A protein and the small-molecule ligand that binds it are described below.
Small molecule (SMILES): N[C@@H](CO)C(=O)O

Sequence of chain 1.E:
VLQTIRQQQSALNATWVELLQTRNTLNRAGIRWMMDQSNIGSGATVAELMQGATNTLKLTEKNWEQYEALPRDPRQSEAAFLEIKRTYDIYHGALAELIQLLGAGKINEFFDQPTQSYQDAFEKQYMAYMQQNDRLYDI

Sequence of chain 2.E:
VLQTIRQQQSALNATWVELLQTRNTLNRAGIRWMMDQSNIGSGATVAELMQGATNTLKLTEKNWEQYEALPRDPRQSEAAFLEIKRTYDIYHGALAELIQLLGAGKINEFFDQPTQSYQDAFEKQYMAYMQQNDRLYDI

Binding-site contacts:
Ligand atom N contacts residue PHE120 of chain 1.E at 3.3 Å (h-bond).
Ligand atom C contacts residue THR125 of chain 1.E at 3.3 Å.
Ligand atom CB contacts residue LEU108 of chain 1.E at 4.0 Å (hydrophobic).
Ligand atom C contacts residue ARG33 of chain 1.E at 3.5 Å.
Ligand atom OXT contacts residue ARG33 of chain 1.E at 2.8 Å (salt-bridge).
Ligand atom C contacts residue GLN123 of chain 1.E at 4.5 Å.
Ligand atom CA contacts residue PHE120 of chain 1.E at 3.6 Å (hydrophobic).
Ligand atom OXT contacts residue ARG38 of chain 2.E at 3.0 Å (salt-bridge).
Ligand atom N contacts residue ASP122 of chain 1.E at 4.4 Å.
Ligand atom O contacts residue ARG33 of chain 1.E at 2.7 Å (salt-bridge).
Ligand atom O contacts residue THR125 of chain 1.E at 3.6 Å.
Ligand atom OG contacts residue PHE121 of chain 1.E at 3.7 Å.
Ligand atom OXT contacts residue GLN123 of chain 1.E at 4.3 Å.
Ligand atom CA contacts residue LEU108 of chain 1.E at 4.1 Å (hydrophobic).
Ligand atom O contacts residue ASN37 of chain 1.E at 3.3 Å (h-bond).
Ligand atom O contacts residue ARG38 of chain 2.E at 4.2 Å.
Ligand atom CB contacts residue PHE120 of chain 1.E at 3.4 Å (hydrophobic).
Ligand atom N contacts residue THR125 of chain 1.E at 3.8 Å.
Ligand atom CB contacts residue THR125 of chain 1.E at 4.4 Å.
Ligand atom CB contacts residue PHE121 of chain 1.E at 4.3 Å (hydrophobic).
Ligand atom O contacts residue LEU108 of chain 1.E at 4.2 Å.
Ligand atom OG contacts residue ASN37 of chain 1.E at 2.7 Å (h-bond).
Ligand atom OXT contacts residue THR125 of chain 1.E at 3.7 Å.
Ligand atom N contacts residue GLN123 of chain 1.E at 3.1 Å (h-bond).
Ligand atom CA contacts residue PHE121 of chain 1.E at 4.3 Å (hydrophobic).
Ligand atom CA contacts residue THR125 of chain 1.E at 3.2 Å.
Ligand atom N contacts residue PHE121 of chain 1.E at 2.9 Å (h-bond).
Ligand atom OG contacts residue PHE120 of chain 1.E at 3.4 Å.
Ligand atom OG contacts residue ARG38 of chain 2.E at 4.3 Å.
Ligand atom CB contacts residue ASN37 of chain 1.E at 3.5 Å.
Ligand atom CA contacts residue GLN123 of chain 1.E at 3.9 Å.
Ligand atom C contacts residue ARG38 of chain 2.E at 4.0 Å.
Ligand atom C contacts residue ASN37 of chain 1.E at 4.0 Å.